Binding-site contacts:
Ligand atom C1 contacts residue ASP139 of chain 1.B at 3.0 Å.
Ligand atom C3 contacts residue ASP200 of chain 1.B at 3.2 Å.
Ligand atom C6 contacts residue ASP61 of chain 1.B at 3.5 Å.
Ligand atom C7 contacts residue SER171 of chain 1.B at 3.5 Å.
Ligand atom C7 contacts residue ASP139 of chain 1.B at 3.5 Å.
Ligand atom O1 contacts residue GOL1 of chain 1.V at 3.5 Å (h-bond).
Ligand atom O6 contacts residue CYS110 of chain 1.B at 3.4 Å.
Ligand atom C5 contacts residue TRP16 of chain 1.B at 3.7 Å (hydrophobic).
Ligand atom N2 contacts residue ASP200 of chain 1.B at 2.8 Å (salt-bridge).
Ligand atom C2 contacts residue ASP139 of chain 1.B at 3.3 Å.
Ligand atom C8 contacts residue ALA174 of chain 1.B at 3.8 Å (hydrophobic).
Ligand atom C1 contacts residue CYS110 of chain 1.B at 3.5 Å (hydrophobic).
Ligand atom C8 contacts residue ARG196 of chain 1.B at 3.6 Å.
Ligand atom O7 contacts residue ARG196 of chain 1.B at 3.8 Å.
Ligand atom C3 contacts residue LYS137 of chain 1.B at 3.7 Å.
Ligand atom O3 contacts residue ARG196 of chain 1.B at 3.0 Å (salt-bridge).
Ligand atom O4 contacts residue TYR102 of chain 1.B at 3.4 Å.
Ligand atom C1 contacts residue ASP200 of chain 1.B at 3.7 Å.
Ligand atom O5 contacts residue CYS110 of chain 1.B at 3.3 Å (h-bond).
Ligand atom N2 contacts residue ARG196 of chain 1.B at 3.4 Å (salt-bridge).
Ligand atom O1 contacts residue ASP200 of chain 1.B at 2.7 Å (salt-bridge).
Ligand atom C8 contacts residue ASP200 of chain 1.B at 3.8 Å.
Ligand atom O7 contacts residue LYS137 of chain 1.B at 3.5 Å.
Ligand atom O7 contacts residue ASP139 of chain 1.B at 3.1 Å (salt-bridge).
Ligand atom O3 contacts residue LYS137 of chain 1.B at 2.8 Å (salt-bridge).
Ligand atom C6 contacts residue TRP16 of chain 1.B at 3.5 Å (hydrophobic).
Ligand atom O6 contacts residue TRP16 of chain 1.B at 3.5 Å.
Ligand atom C8 contacts residue SER171 of chain 1.B at 3.7 Å.
Ligand atom O4 contacts residue ASP61 of chain 1.B at 2.6 Å (salt-bridge).
Ligand atom O5 contacts residue ASP139 of chain 1.B at 2.9 Å (salt-bridge).
Ligand atom C4 contacts residue ASP61 of chain 1.B at 3.4 Å.
Ligand atom O4 contacts residue LYS137 of chain 1.B at 3.1 Å (salt-bridge).
Ligand atom O7 contacts residue SER171 of chain 1.B at 2.6 Å (h-bond).
Ligand atom C7 contacts residue ARG196 of chain 1.B at 3.3 Å.
Ligand atom O6 contacts residue ASP62 of chain 1.B at 2.8 Å (salt-bridge).
Ligand atom C4 contacts residue TRP16 of chain 1.B at 3.6 Å (hydrophobic).
Ligand atom C6 contacts residue ASP62 of chain 1.B at 3.5 Å.
Ligand atom C2 contacts residue ASP200 of chain 1.B at 3.6 Å.
Ligand atom C7 contacts residue ASP200 of chain 1.B at 3.7 Å.
Ligand atom O6 contacts residue MET111 of chain 1.B at 3.6 Å.

Sequence of chain 1.B:
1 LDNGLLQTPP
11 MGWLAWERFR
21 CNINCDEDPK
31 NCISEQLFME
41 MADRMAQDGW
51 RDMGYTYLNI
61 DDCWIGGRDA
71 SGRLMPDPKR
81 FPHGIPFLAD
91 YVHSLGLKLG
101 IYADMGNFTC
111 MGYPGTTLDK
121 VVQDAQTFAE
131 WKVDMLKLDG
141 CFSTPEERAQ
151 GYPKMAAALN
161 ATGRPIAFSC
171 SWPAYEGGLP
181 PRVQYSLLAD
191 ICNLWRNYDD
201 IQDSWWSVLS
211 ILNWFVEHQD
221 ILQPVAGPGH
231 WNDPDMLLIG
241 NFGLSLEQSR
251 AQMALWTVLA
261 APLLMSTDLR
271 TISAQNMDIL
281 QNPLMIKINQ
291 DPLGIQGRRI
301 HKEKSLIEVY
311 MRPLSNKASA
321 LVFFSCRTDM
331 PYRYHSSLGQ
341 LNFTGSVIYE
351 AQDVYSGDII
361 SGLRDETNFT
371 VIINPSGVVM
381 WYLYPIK

A small-molecule ligand and the protein it binds are described below.
Small molecule (SMILES): CC(=O)N[C@@H]1[C@@H](O)[C@@H](O)[C@@H](CO)O[C@@H]1O